This small molecule binds to this protein.
Small molecule (SMILES): CC(=O)N[C@@H]1[C@@H](O)[C@H](O)[C@@H](CO)O[C@H]1O

Sequence of chain 1.B:
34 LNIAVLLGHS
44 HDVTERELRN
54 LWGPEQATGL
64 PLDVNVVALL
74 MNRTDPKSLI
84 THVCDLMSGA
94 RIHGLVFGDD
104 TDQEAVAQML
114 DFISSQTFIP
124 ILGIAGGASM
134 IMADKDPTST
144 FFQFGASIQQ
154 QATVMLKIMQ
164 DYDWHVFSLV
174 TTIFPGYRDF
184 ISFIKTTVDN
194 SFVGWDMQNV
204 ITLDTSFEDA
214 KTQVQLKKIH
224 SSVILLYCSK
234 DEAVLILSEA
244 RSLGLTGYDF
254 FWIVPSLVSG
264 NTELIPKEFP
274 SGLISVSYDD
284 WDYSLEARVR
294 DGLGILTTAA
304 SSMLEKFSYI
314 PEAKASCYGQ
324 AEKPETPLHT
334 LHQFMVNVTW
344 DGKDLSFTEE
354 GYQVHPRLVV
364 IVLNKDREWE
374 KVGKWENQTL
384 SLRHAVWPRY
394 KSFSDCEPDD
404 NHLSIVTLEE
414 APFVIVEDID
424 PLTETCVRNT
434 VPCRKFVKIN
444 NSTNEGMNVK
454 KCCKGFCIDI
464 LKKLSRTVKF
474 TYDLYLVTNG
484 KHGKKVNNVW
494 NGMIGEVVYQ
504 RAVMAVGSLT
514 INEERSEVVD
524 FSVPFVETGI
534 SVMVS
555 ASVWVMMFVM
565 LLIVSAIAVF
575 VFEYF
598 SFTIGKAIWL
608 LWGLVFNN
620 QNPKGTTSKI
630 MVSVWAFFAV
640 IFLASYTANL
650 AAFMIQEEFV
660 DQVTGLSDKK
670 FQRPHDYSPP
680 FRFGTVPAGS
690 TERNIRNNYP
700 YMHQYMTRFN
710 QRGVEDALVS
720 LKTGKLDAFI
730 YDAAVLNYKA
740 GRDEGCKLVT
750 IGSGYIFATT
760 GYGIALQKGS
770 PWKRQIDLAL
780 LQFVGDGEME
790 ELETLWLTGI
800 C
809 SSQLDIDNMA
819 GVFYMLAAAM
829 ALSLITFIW

Binding-site contacts:
Ligand atom N2 contacts residue ASN75 of chain 1.B at 3.6 Å.
Ligand atom C4 contacts residue ASN75 of chain 1.B at 3.9 Å.
Ligand atom O5 contacts residue ASN75 of chain 1.B at 2.4 Å (h-bond).
Ligand atom C8 contacts residue LEU73 of chain 1.B at 4.1 Å (hydrophobic).
Ligand atom C3 contacts residue ASN75 of chain 1.B at 3.1 Å.
Ligand atom C1 contacts residue ASN75 of chain 1.B at 1.4 Å.
Ligand atom C5 contacts residue ASN75 of chain 1.B at 3.6 Å.
Ligand atom C2 contacts residue ASN75 of chain 1.B at 2.4 Å.
Ligand atom O3 contacts residue ASN75 of chain 1.B at 3.0 Å (h-bond).